Sequence of chain 1.E:
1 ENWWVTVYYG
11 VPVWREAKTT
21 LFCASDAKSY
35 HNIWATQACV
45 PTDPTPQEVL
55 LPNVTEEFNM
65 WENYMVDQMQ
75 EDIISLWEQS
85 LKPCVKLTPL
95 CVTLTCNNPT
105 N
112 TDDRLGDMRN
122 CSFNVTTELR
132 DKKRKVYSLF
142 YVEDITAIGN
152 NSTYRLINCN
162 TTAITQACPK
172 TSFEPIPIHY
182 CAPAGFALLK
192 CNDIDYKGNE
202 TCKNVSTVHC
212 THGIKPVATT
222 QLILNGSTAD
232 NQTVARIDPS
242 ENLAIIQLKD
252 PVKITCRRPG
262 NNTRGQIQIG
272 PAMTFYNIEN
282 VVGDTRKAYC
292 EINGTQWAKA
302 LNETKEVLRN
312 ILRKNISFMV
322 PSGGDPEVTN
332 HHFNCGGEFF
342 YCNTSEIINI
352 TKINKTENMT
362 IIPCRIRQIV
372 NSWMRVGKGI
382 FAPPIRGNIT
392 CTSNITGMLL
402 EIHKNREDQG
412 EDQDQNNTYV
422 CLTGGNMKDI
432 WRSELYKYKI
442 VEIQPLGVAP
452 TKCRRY

Binding-site contacts:
Ligand atom O7 contacts residue ASN335 of chain 1.E at 3.7 Å.
Ligand atom C7 contacts residue ASN335 of chain 1.E at 4.2 Å.
Ligand atom C6 contacts residue CYS336 of chain 1.E at 3.9 Å (hydrophobic).
Ligand atom C1 contacts residue ASN226 of chain 1.E at 1.4 Å.
Ligand atom O7 contacts residue PRO176 of chain 1.E at 3.8 Å.
Ligand atom C1 contacts residue THR393 of chain 1.E at 4.2 Å.
Ligand atom C6 contacts residue ARG387 of chain 1.E at 3.4 Å.
Ligand atom C6 contacts residue TYR30 of chain 1.E at 3.5 Å (hydrophobic).
Ligand atom C5 contacts residue ASN226 of chain 1.E at 3.7 Å.
Ligand atom O3 contacts residue TYR30 of chain 1.E at 3.6 Å (h-bond).
Ligand atom C4 contacts residue TYR30 of chain 1.E at 3.6 Å (hydrophobic).
Ligand atom N2 contacts residue SER394 of chain 1.E at 3.6 Å.
Ligand atom C2 contacts residue SER394 of chain 1.E at 4.1 Å.
Ligand atom C3 contacts residue TYR30 of chain 1.E at 4.0 Å (hydrophobic).
Ligand atom C2 contacts residue ASN226 of chain 1.E at 2.4 Å.
Ligand atom O6 contacts residue CYS336 of chain 1.E at 3.2 Å (h-bond).
Ligand atom C3 contacts residue ASN226 of chain 1.E at 3.8 Å.
Ligand atom N2 contacts residue ASN226 of chain 1.E at 2.9 Å (h-bond).
Ligand atom O6 contacts residue ARG387 of chain 1.E at 3.8 Å.
Ligand atom C8 contacts residue ASN335 of chain 1.E at 4.0 Å.
Ligand atom C1 contacts residue SER394 of chain 1.E at 3.7 Å.
Ligand atom O3 contacts residue CYS336 of chain 1.E at 4.2 Å.
Ligand atom C4 contacts residue THR393 of chain 1.E at 3.8 Å.
Ligand atom O6 contacts residue TYR30 of chain 1.E at 4.0 Å.
Ligand atom C8 contacts residue LEU225 of chain 1.E at 3.9 Å (hydrophobic).
Ligand atom O4 contacts residue ASN36 of chain 1.E at 3.5 Å (h-bond).
Ligand atom C7 contacts residue ASN226 of chain 1.E at 3.9 Å.
Ligand atom C5 contacts residue NAG1 of chain 1.TA at 3.7 Å.
Ligand atom O5 contacts residue NAG1 of chain 1.TA at 3.4 Å (h-bond).
Ligand atom C2 contacts residue ARG387 of chain 1.E at 3.8 Å.
Ligand atom C3 contacts residue THR393 of chain 1.E at 3.5 Å.
Ligand atom C5 contacts residue THR393 of chain 1.E at 3.6 Å.
Ligand atom O5 contacts residue ASN226 of chain 1.E at 2.4 Å (h-bond).
Ligand atom C8 contacts residue VAL218 of chain 1.E at 3.9 Å (hydrophobic).
Ligand atom O6 contacts residue HIS35 of chain 1.E at 3.4 Å (h-bond).
Ligand atom O2 contacts residue ARG387 of chain 1.E at 2.4 Å (salt-bridge).
Ligand atom C6 contacts residue NAG1 of chain 1.TA at 3.3 Å.
Ligand atom O6 contacts residue LYS171 of chain 1.E at 4.0 Å.
Ligand atom O4 contacts residue THR393 of chain 1.E at 3.7 Å.
Ligand atom O2 contacts residue TYR30 of chain 1.E at 3.3 Å.

A small-molecule ligand and the protein it binds are described below.
Small molecule (SMILES): CC(=O)N[C@H]1[C@H](O[C@H]2[C@H](O)[C@@H](NC(C)=O)CO[C@@H]2CO)O[C@H](CO)[C@@H](O[C@@H]2O[C@H](CO[C@H]3O[C@H](CO)[C@@H](O)[C@H](O)[C@@H]3O)[C@@H](O)[C@H](O[C@H]3O[C@H](CO[C@H]4O[C@H](CO)[C@@H](O)[C@H](O)[C@@H]4O)[C@@H](O)[C@H](O[C@H]4O[C@H](CO)[C@@H](O)[C@H](O)[C@@H]4O)[C@@H]3O)[C@@H]2O)[C@@H]1O